Sequence of chain 1.D:
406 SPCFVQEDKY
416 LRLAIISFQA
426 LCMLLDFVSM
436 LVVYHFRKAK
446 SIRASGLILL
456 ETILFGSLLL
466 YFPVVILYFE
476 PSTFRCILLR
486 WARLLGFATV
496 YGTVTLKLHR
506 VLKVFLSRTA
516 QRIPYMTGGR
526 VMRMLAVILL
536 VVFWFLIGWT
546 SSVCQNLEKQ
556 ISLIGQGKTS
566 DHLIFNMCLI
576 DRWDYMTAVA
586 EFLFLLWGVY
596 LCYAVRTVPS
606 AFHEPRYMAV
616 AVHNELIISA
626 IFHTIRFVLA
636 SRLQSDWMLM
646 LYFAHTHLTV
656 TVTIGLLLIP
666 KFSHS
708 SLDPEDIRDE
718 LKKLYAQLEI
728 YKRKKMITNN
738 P

Binding-site contacts:
Ligand atom C2 contacts residue HIS618 of chain 1.D at 3.8 Å.
Ligand atom C1 contacts residue ALA614 of chain 1.D at 4.2 Å (hydrophobic).
Ligand atom C6 contacts residue CLR1 of chain 1.R at 4.3 Å.
Ligand atom C20 contacts residue ASN619 of chain 1.D at 4.1 Å.
Ligand atom C15 contacts residue CLR1 of chain 1.R at 3.9 Å.
Ligand atom C16 contacts residue CLR1 of chain 1.R at 3.8 Å.
Ligand atom C1 contacts residue HIS618 of chain 1.D at 3.7 Å.
Ligand atom C1 contacts residue VAL615 of chain 1.D at 3.7 Å (hydrophobic).
Ligand atom C10 contacts residue VAL615 of chain 1.D at 4.1 Å (hydrophobic).
Ligand atom C4 contacts residue VAL615 of chain 1.D at 4.2 Å (hydrophobic).
Ligand atom C4 contacts residue CLR1 of chain 1.R at 3.5 Å.
Ligand atom C22 contacts residue CLR1 of chain 1.R at 4.1 Å.
Ligand atom C14 contacts residue VAL615 of chain 1.D at 4.5 Å (hydrophobic).
Ligand atom C8 contacts residue CLR1 of chain 1.R at 4.1 Å.
Ligand atom C12 contacts residue ILE622 of chain 1.D at 3.7 Å (hydrophobic).
Ligand atom C27 contacts residue ILE622 of chain 1.D at 4.0 Å (hydrophobic).
Ligand atom C11 contacts residue HIS618 of chain 1.D at 3.7 Å.
Ligand atom O1 contacts residue ARG611 of chain 1.D at 4.1 Å.
Ligand atom C7 contacts residue CLR1 of chain 1.R at 4.3 Å.
Ligand atom C20 contacts residue ILE622 of chain 1.D at 4.3 Å (hydrophobic).
Ligand atom C9 contacts residue VAL615 of chain 1.D at 3.7 Å (hydrophobic).
Ligand atom C21 contacts residue ILE623 of chain 1.D at 4.0 Å (hydrophobic).
Ligand atom C2 contacts residue ARG611 of chain 1.D at 3.9 Å.
Ligand atom C26 contacts residue ILE622 of chain 1.D at 4.0 Å (hydrophobic).
Ligand atom C21 contacts residue ILE622 of chain 1.D at 3.7 Å (hydrophobic).
Ligand atom C8 contacts residue VAL615 of chain 1.D at 3.8 Å (hydrophobic).
Ligand atom C17 contacts residue CLR1 of chain 1.R at 4.5 Å.
Ligand atom C17 contacts residue ASN619 of chain 1.D at 3.9 Å.
Ligand atom C12 contacts residue HIS618 of chain 1.D at 3.7 Å.
Ligand atom C11 contacts residue ILE622 of chain 1.D at 4.2 Å (hydrophobic).
Ligand atom C5 contacts residue VAL615 of chain 1.D at 4.3 Å (hydrophobic).
Ligand atom C14 contacts residue CLR1 of chain 1.R at 4.2 Å.
Ligand atom C21 contacts residue ASN619 of chain 1.D at 3.2 Å.
Ligand atom C12 contacts residue ASN619 of chain 1.D at 4.3 Å.
Ligand atom C2 contacts residue ALA614 of chain 1.D at 4.4 Å (hydrophobic).
Ligand atom C9 contacts residue HIS618 of chain 1.D at 4.1 Å.
Ligand atom C3 contacts residue ARG611 of chain 1.D at 3.9 Å.
Ligand atom C10 contacts residue HIS618 of chain 1.D at 4.3 Å.
Ligand atom C5 contacts residue CLR1 of chain 1.R at 4.4 Å.
Ligand atom C19 contacts residue HIS618 of chain 1.D at 4.5 Å.

The protein below binds the small molecule below.
Small molecule (SMILES): CC(C)CCC[C@@H](C)[C@H]1CC[C@H]2[C@@H]3CC=C4C[C@@H](O)CC[C@]4(C)[C@H]3CC[C@]12C